Sequence of chain 1.B:
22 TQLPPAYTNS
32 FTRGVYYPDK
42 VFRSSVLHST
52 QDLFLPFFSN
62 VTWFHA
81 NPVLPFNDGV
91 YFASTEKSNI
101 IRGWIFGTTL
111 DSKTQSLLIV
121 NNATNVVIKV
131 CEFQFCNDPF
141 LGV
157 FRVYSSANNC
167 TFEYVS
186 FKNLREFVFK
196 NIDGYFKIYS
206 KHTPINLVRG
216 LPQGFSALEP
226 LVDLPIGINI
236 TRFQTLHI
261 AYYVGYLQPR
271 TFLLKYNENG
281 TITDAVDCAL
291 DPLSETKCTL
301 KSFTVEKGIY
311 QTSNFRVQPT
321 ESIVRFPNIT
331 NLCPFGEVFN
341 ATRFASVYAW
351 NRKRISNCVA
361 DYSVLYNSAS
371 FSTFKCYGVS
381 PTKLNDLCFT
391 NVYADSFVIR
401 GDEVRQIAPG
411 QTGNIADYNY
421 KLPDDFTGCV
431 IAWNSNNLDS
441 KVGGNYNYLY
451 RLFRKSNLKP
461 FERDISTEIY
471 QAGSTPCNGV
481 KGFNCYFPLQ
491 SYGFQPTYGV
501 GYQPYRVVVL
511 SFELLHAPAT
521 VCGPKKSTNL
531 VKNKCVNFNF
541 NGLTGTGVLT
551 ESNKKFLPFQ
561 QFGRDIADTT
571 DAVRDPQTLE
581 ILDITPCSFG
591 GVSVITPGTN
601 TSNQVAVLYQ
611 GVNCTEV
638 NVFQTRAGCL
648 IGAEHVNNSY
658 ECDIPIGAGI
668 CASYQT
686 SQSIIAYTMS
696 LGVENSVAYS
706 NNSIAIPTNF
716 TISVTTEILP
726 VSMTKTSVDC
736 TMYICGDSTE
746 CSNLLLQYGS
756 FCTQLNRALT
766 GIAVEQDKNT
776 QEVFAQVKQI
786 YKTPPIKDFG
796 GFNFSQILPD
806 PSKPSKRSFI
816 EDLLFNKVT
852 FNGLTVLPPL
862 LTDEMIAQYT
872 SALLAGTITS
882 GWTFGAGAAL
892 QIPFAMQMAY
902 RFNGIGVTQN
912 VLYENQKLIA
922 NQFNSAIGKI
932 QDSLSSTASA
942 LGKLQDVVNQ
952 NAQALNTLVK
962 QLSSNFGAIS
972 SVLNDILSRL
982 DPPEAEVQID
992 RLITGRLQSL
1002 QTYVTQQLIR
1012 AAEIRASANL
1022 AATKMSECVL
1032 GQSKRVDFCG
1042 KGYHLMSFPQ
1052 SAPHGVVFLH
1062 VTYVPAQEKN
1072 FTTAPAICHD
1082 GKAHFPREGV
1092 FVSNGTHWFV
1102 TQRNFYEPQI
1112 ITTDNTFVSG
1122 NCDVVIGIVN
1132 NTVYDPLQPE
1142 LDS

Binding-site contacts:
Ligand atom O5 contacts residue ASN1131 of chain 1.B at 2.4 Å (h-bond).
Ligand atom C7 contacts residue ASN1131 of chain 1.B at 3.8 Å.
Ligand atom N2 contacts residue ASN1131 of chain 1.B at 2.9 Å (h-bond).
Ligand atom C3 contacts residue ASN1131 of chain 1.B at 3.8 Å.
Ligand atom C2 contacts residue ASN1131 of chain 1.B at 2.5 Å.
Ligand atom O7 contacts residue ASN1131 of chain 1.B at 4.2 Å.
Ligand atom C5 contacts residue ASN1131 of chain 1.B at 3.6 Å.
Ligand atom C4 contacts residue ASN1131 of chain 1.B at 4.2 Å.
Ligand atom C1 contacts residue ASN1131 of chain 1.B at 1.4 Å.
Ligand atom O6 contacts residue ASN1131 of chain 1.B at 4.5 Å.

This small molecule binds to this protein.
Small molecule (SMILES): CC(=O)N[C@H]1[C@H](O[C@H]2[C@H](O)[C@@H](NC(C)=O)CO[C@@H]2CO)O[C@H](CO)[C@@H](O)[C@@H]1O